Sequence of chain 1.B:
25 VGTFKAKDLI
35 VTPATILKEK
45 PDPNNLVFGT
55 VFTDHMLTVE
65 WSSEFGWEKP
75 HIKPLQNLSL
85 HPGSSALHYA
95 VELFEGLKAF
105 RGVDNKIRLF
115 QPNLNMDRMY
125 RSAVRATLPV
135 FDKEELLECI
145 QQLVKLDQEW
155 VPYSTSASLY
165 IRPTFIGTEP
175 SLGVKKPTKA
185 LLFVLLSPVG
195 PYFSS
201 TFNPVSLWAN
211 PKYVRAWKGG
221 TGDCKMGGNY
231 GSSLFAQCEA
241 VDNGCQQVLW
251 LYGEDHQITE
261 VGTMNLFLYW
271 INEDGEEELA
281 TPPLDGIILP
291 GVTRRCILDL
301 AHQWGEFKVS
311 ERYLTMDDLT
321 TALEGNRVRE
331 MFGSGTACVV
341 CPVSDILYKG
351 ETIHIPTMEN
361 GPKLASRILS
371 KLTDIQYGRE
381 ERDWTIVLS

Binding-site contacts:
Ligand atom N9 contacts residue TYR196 of chain 1.A at 3.8 Å.
Ligand atom C28 contacts residue LYS225 of chain 1.A at 3.8 Å.
Ligand atom C27 contacts residue TYR93 of chain 1.B at 3.3 Å (hydrophobic).
Ligand atom F21 contacts residue VAL178 of chain 1.B at 3.0 Å.
Ligand atom O8 contacts residue GLY177 of chain 1.B at 3.6 Å.
Ligand atom C4 contacts residue TYR196 of chain 1.A at 3.6 Å (hydrophobic).
Ligand atom C3 contacts residue VAL178 of chain 1.B at 3.7 Å (hydrophobic).
Ligand atom C15 contacts residue PHE52 of chain 1.A at 3.4 Å (hydrophobic).
Ligand atom C28 contacts residue THR263 of chain 1.A at 3.5 Å.
Ligand atom C26 contacts residue TYR93 of chain 1.B at 3.7 Å (hydrophobic).
Ligand atom C12 contacts residue PHE52 of chain 1.A at 3.6 Å (hydrophobic).
Ligand atom C27 contacts residue ARG166 of chain 1.A at 3.5 Å.
Ligand atom C26 contacts residue VAL178 of chain 1.B at 3.5 Å (hydrophobic).
Ligand atom C26 contacts residue PHE98 of chain 1.A at 3.8 Å (hydrophobic).
Ligand atom C25 contacts residue THR263 of chain 1.A at 3.8 Å.
Ligand atom F13 contacts residue TYR196 of chain 1.A at 3.5 Å.
Ligand atom O8 contacts residue VAL178 of chain 1.B at 2.8 Å (h-bond).
Ligand atom C29 contacts residue PHE98 of chain 1.A at 3.6 Å (hydrophobic).
Ligand atom F22 contacts residue GLN247 of chain 1.A at 3.8 Å.
Ligand atom O10 contacts residue GLN247 of chain 1.A at 3.8 Å.
Ligand atom F22 contacts residue GLN237 of chain 1.A at 3.8 Å.
Ligand atom N23 contacts residue ALA337 of chain 1.A at 3.6 Å.
Ligand atom C12 contacts residue ALA337 of chain 1.A at 3.4 Å (hydrophobic).
Ligand atom C11 contacts residue ALA337 of chain 1.A at 3.5 Å (hydrophobic).
Ligand atom N23 contacts residue PHE52 of chain 1.A at 3.2 Å.
Ligand atom F20 contacts residue GLN237 of chain 1.A at 3.1 Å.
Ligand atom N9 contacts residue GLN247 of chain 1.A at 3.2 Å (h-bond).
Ligand atom O10 contacts residue TYR196 of chain 1.A at 2.8 Å (h-bond).
Ligand atom C18 contacts residue TYR164 of chain 1.A at 3.8 Å (hydrophobic).
Ligand atom F22 contacts residue GLN246 of chain 1.A at 3.8 Å.
Ligand atom N23 contacts residue TYR164 of chain 1.A at 3.0 Å.
Ligand atom C28 contacts residue PLP1 of chain 1.F at 3.7 Å.
Ligand atom C18 contacts residue ALA337 of chain 1.A at 3.3 Å (hydrophobic).
Ligand atom C18 contacts residue PHE52 of chain 1.A at 3.1 Å (hydrophobic).
Ligand atom C27 contacts residue LEU176 of chain 1.B at 3.6 Å (hydrophobic).
Ligand atom F20 contacts residue GLN247 of chain 1.A at 3.3 Å.
Ligand atom C15 contacts residue ALA337 of chain 1.A at 3.1 Å (hydrophobic).
Ligand atom C7 contacts residue VAL178 of chain 1.B at 3.3 Å (hydrophobic).
Ligand atom C27 contacts residue PHE52 of chain 1.A at 3.6 Å (hydrophobic).
Ligand atom F21 contacts residue GLN237 of chain 1.A at 3.6 Å.

Sequence of chain 1.A:
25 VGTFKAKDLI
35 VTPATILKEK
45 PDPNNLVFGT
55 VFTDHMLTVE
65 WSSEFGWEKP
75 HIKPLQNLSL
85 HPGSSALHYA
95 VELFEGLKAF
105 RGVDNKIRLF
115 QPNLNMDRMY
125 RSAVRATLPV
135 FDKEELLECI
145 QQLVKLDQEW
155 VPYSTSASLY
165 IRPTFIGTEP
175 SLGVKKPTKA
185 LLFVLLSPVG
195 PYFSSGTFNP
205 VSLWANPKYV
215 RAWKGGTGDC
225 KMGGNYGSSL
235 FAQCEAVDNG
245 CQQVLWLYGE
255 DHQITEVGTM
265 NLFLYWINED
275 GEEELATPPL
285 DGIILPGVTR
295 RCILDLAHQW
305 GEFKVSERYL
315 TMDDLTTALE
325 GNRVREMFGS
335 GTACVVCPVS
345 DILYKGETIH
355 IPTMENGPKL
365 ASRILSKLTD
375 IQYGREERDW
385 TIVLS

The protein below binds the small molecule below.
Small molecule (SMILES): Cc1ccccc1Oc1cc(-n2c(=O)cc(C(F)(F)F)[nH]c2=O)c(F)cc1C#N